Sequence of chain 2.D:
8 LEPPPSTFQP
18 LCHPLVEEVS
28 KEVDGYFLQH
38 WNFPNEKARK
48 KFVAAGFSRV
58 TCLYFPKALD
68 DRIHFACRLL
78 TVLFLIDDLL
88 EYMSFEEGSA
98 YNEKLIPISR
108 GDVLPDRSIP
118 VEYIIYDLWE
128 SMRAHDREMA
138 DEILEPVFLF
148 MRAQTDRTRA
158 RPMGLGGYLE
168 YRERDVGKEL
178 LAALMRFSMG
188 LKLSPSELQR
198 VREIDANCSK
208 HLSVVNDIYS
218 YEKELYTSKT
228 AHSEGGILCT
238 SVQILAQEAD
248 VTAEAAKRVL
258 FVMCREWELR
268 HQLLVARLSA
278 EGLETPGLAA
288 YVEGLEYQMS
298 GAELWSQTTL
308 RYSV

Binding-site contacts:
Ligand atom CAG contacts residue PHE81 of chain 2.D at 4.0 Å (hydrophobic).
Ligand atom CAD contacts residue PHE147 of chain 2.D at 4.0 Å (hydrophobic).
Ligand atom CAO contacts residue VAL173 of chain 2.D at 4.0 Å (hydrophobic).
Ligand atom CAG contacts residue POP1 of chain 2.W at 4.1 Å.
Ligand atom CAL contacts residue POP1 of chain 2.W at 4.4 Å.
Ligand atom CAE contacts residue PHE81 of chain 2.D at 3.8 Å (hydrophobic).
Ligand atom CAF contacts residue LEU80 of chain 2.D at 3.9 Å (hydrophobic).
Ligand atom CAB contacts residue TYR61 of chain 2.D at 3.0 Å (hydrophobic).
Ligand atom CAD contacts residue POP1 of chain 2.W at 3.3 Å.
Ligand atom CAF contacts residue PHE147 of chain 2.D at 3.7 Å (hydrophobic).
Ligand atom NAN contacts residue PHE81 of chain 2.D at 3.5 Å.
Ligand atom CAA contacts residue LEU209 of chain 2.D at 3.5 Å (hydrophobic).
Ligand atom CAG contacts residue ASN213 of chain 2.D at 3.6 Å.
Ligand atom CAH contacts residue ASP84 of chain 2.D at 4.3 Å.
Ligand atom CAK contacts residue VAL173 of chain 2.D at 3.8 Å (hydrophobic).
Ligand atom CAG contacts residue TYR61 of chain 2.D at 4.0 Å (hydrophobic).
Ligand atom CAJ contacts residue VAL173 of chain 2.D at 3.6 Å (hydrophobic).
Ligand atom CAJ contacts residue LEU178 of chain 2.D at 4.3 Å (hydrophobic).
Ligand atom CAK contacts residue TYR61 of chain 2.D at 3.6 Å (hydrophobic).
Ligand atom CAA contacts residue ASN213 of chain 2.D at 3.7 Å.
Ligand atom CAH contacts residue POP1 of chain 2.W at 3.9 Å.
Ligand atom CAA contacts residue TYR61 of chain 2.D at 4.3 Å (hydrophobic).
Ligand atom CAC contacts residue VAL173 of chain 2.D at 3.5 Å (hydrophobic).
Ligand atom CAA contacts residue VAL173 of chain 2.D at 3.7 Å (hydrophobic).
Ligand atom NAN contacts residue POP1 of chain 2.W at 4.0 Å.
Ligand atom CAE contacts residue LEU80 of chain 2.D at 3.9 Å (hydrophobic).
Ligand atom CAI contacts residue PHE81 of chain 2.D at 3.6 Å (hydrophobic).
Ligand atom CAD contacts residue ASP172 of chain 2.D at 3.9 Å.
Ligand atom CAM contacts residue VAL173 of chain 2.D at 4.4 Å (hydrophobic).
Ligand atom CAI contacts residue ASN213 of chain 2.D at 4.1 Å.
Ligand atom CAB contacts residue LEU178 of chain 2.D at 3.5 Å (hydrophobic).
Ligand atom CAL contacts residue TYR61 of chain 2.D at 4.1 Å (hydrophobic).
Ligand atom CAO contacts residue POP1 of chain 2.W at 4.3 Å.
Ligand atom CAC contacts residue LEU177 of chain 2.D at 4.1 Å (hydrophobic).
Ligand atom CAJ contacts residue TYR61 of chain 2.D at 4.2 Å (hydrophobic).
Ligand atom CAL contacts residue VAL173 of chain 2.D at 3.8 Å (hydrophobic).
Ligand atom CAD contacts residue VAL173 of chain 2.D at 3.3 Å (hydrophobic).
Ligand atom CAI contacts residue POP1 of chain 2.W at 3.3 Å.
Ligand atom CAC contacts residue LEU178 of chain 2.D at 4.1 Å (hydrophobic).
Ligand atom CAH contacts residue PHE81 of chain 2.D at 3.6 Å (hydrophobic).

The small molecule below binds the protein below.
Small molecule (SMILES): C=C(C)[C@H]1CC[NH+]2CCC[C@H](C)[C@@]2(C)C1